Sequence of chain 3.A:
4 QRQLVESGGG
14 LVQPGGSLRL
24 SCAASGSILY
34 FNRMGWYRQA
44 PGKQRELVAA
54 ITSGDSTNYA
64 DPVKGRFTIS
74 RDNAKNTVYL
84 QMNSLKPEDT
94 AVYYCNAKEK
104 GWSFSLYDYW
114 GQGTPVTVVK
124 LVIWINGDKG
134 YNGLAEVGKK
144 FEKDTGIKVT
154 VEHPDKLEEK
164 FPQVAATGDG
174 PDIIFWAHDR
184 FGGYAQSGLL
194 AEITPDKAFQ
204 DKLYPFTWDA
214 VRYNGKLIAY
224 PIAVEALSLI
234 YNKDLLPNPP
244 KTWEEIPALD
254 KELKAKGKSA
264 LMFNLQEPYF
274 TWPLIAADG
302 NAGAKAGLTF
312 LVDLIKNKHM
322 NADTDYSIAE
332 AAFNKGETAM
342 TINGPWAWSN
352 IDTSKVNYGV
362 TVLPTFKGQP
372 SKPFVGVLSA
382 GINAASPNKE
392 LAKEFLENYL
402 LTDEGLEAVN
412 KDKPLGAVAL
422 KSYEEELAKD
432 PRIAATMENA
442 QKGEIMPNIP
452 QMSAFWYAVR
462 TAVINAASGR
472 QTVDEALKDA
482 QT

The small molecule below binds the protein below.
Small molecule (SMILES): OC[C@H]1O[C@H](O[C@H]2[C@H](O)[C@@H](O)[C@@H](O)O[C@@H]2CO)[C@H](O)[C@@H](O)[C@@H]1O

Binding-site contacts:
Ligand atom O3 contacts residue TRP457 of chain 3.A at 3.3 Å.
Ligand atom C2 contacts residue LYS132 of chain 3.A at 3.8 Å.
Ligand atom O3 contacts residue ALA180 of chain 3.A at 3.4 Å.
Ligand atom O2 contacts residue GLU228 of chain 3.A at 2.8 Å (salt-bridge).
Ligand atom C6 contacts residue PRO271 of chain 3.A at 3.8 Å (hydrophobic).
Ligand atom O1 contacts residue ASN129 of chain 3.A at 3.1 Å (h-bond).
Ligand atom O1 contacts residue LYS132 of chain 3.A at 2.8 Å (salt-bridge).
Ligand atom O4 contacts residue ARG183 of chain 3.A at 3.1 Å (salt-bridge).
Ligand atom C1 contacts residue TRP347 of chain 3.A at 3.8 Å (hydrophobic).
Ligand atom O6 contacts residue PHE273 of chain 3.A at 3.7 Å.
Ligand atom O6 contacts residue PRO271 of chain 3.A at 3.4 Å.
Ligand atom O6 contacts residue TYR272 of chain 3.A at 3.2 Å (h-bond).
Ligand atom O4 contacts residue TRP179 of chain 3.A at 3.6 Å.
Ligand atom O2 contacts residue ASP182 of chain 3.A at 2.6 Å (salt-bridge).
Ligand atom O2 contacts residue LYS132 of chain 3.A at 2.9 Å (salt-bridge).
Ligand atom C1 contacts residue ASP131 of chain 3.A at 3.5 Å.
Ligand atom C2 contacts residue TRP347 of chain 3.A at 3.9 Å (hydrophobic).
Ligand atom O3 contacts residue GLU228 of chain 3.A at 4.0 Å.
Ligand atom C1 contacts residue LYS132 of chain 3.A at 3.6 Å.
Ligand atom O2 contacts residue TRP179 of chain 3.A at 3.2 Å (h-bond).
Ligand atom C6 contacts residue GLU270 of chain 3.A at 3.6 Å.
Ligand atom C4 contacts residue TYR272 of chain 3.A at 4.0 Å (hydrophobic).
Ligand atom O4 contacts residue ARG461 of chain 3.A at 3.9 Å.
Ligand atom C1 contacts residue TYR272 of chain 3.A at 3.6 Å (hydrophobic).
Ligand atom C3 contacts residue ASP182 of chain 3.A at 3.8 Å.
Ligand atom O1 contacts residue ASP131 of chain 3.A at 3.2 Å (salt-bridge).
Ligand atom O2 contacts residue ALA180 of chain 3.A at 3.5 Å.
Ligand atom O5 contacts residue TYR272 of chain 3.A at 3.2 Å.
Ligand atom O3 contacts residue ARG183 of chain 3.A at 3.3 Å (salt-bridge).
Ligand atom O3 contacts residue ASP182 of chain 3.A at 2.7 Å (salt-bridge).
Ligand atom C3 contacts residue TRP179 of chain 3.A at 3.7 Å (hydrophobic).
Ligand atom C4 contacts residue TRP457 of chain 3.A at 3.7 Å (hydrophobic).
Ligand atom C3 contacts residue TRP457 of chain 3.A at 4.0 Å (hydrophobic).
Ligand atom O6 contacts residue GLU270 of chain 3.A at 2.9 Å (salt-bridge).
Ligand atom C2 contacts residue ASP182 of chain 3.A at 3.4 Å.
Ligand atom O2 contacts residue TRP347 of chain 3.A at 4.0 Å.
Ligand atom C6 contacts residue TYR272 of chain 3.A at 3.8 Å (hydrophobic).
Ligand atom C6 contacts residue TRP457 of chain 3.A at 3.8 Å (hydrophobic).
Ligand atom C2 contacts residue GLU228 of chain 3.A at 3.7 Å.
Ligand atom O5 contacts residue ASP131 of chain 3.A at 4.0 Å.